The small molecule below binds the protein below.
Small molecule (SMILES): N#Cc1cnc(NC(=O)Nc2ccc3cc(C(=O)O)ccc3c2)cn1

Sequence of chain 1.A:
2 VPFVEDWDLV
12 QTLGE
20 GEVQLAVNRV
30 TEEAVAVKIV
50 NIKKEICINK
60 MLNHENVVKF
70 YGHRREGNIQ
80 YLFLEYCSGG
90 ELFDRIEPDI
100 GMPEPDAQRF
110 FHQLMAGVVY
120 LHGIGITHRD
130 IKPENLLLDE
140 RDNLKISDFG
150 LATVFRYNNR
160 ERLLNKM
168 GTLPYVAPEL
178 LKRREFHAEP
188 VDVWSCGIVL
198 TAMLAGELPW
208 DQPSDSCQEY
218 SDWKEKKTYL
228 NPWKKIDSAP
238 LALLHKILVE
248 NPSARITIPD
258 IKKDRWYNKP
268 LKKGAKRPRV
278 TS

Binding-site contacts:
Ligand atom C9 contacts residue LEU136 of chain 1.A at 3.3 Å (hydrophobic).
Ligand atom C4 contacts residue GLY89 of chain 1.A at 3.6 Å.
Ligand atom N3 contacts residue LEU83 of chain 1.A at 3.7 Å.
Ligand atom N1 contacts residue LEU14 of chain 1.A at 3.8 Å.
Ligand atom C17 contacts residue GLY89 of chain 1.A at 3.8 Å.
Ligand atom N2 contacts residue GLU84 of chain 1.A at 2.8 Å (salt-bridge).
Ligand atom C8 contacts residue LEU136 of chain 1.A at 3.6 Å (hydrophobic).
Ligand atom O3 contacts residue GLU84 of chain 1.A at 3.6 Å (salt-bridge).
Ligand atom C5 contacts residue GLY89 of chain 1.A at 3.7 Å.
Ligand atom N5 contacts residue ASP147 of chain 1.A at 3.4 Å.
Ligand atom C8 contacts residue GLU84 of chain 1.A at 3.6 Å.
Ligand atom C15 contacts residue LEU14 of chain 1.A at 3.2 Å (hydrophobic).
Ligand atom C3 contacts residue SER87 of chain 1.A at 3.7 Å.
Ligand atom C13 contacts residue SER146 of chain 1.A at 3.5 Å.
Ligand atom N4 contacts residue VAL22 of chain 1.A at 3.8 Å.
Ligand atom C8 contacts residue ALA35 of chain 1.A at 3.7 Å (hydrophobic).
Ligand atom N2 contacts residue ALA35 of chain 1.A at 3.4 Å.
Ligand atom C8 contacts residue CYS86 of chain 1.A at 3.8 Å (hydrophobic).
Ligand atom C10 contacts residue VAL67 of chain 1.A at 3.5 Å (hydrophobic).
Ligand atom N3 contacts residue VAL67 of chain 1.A at 3.7 Å.
Ligand atom N1 contacts residue LEU136 of chain 1.A at 3.7 Å.
Ligand atom C9 contacts residue GLU84 of chain 1.A at 3.6 Å.
Ligand atom N5 contacts residue LYS37 of chain 1.A at 3.1 Å (salt-bridge).
Ligand atom C16 contacts residue GLY89 of chain 1.A at 3.8 Å.
Ligand atom N2 contacts residue LEU136 of chain 1.A at 3.4 Å.
Ligand atom C9 contacts residue ALA35 of chain 1.A at 3.8 Å (hydrophobic).
Ligand atom C5 contacts residue CYS86 of chain 1.A at 3.5 Å (hydrophobic).
Ligand atom C14 contacts residue LEU14 of chain 1.A at 3.7 Å (hydrophobic).
Ligand atom C2 contacts residue GLY89 of chain 1.A at 3.7 Å.
Ligand atom C3 contacts residue GLY89 of chain 1.A at 3.6 Å.
Ligand atom C6 contacts residue CYS86 of chain 1.A at 3.3 Å (hydrophobic).
Ligand atom N4 contacts residue LEU136 of chain 1.A at 3.5 Å.
Ligand atom C10 contacts residue GLU84 of chain 1.A at 3.5 Å.
Ligand atom O3 contacts residue CYS86 of chain 1.A at 2.8 Å (h-bond).
Ligand atom C12 contacts residue SER146 of chain 1.A at 3.6 Å.
Ligand atom C10 contacts residue SER146 of chain 1.A at 3.8 Å.
Ligand atom O3 contacts residue TYR85 of chain 1.A at 3.2 Å.
Ligand atom N3 contacts residue SER146 of chain 1.A at 3.3 Å (h-bond).
Ligand atom C11 contacts residue SER146 of chain 1.A at 3.1 Å.
Ligand atom C4 contacts residue CYS86 of chain 1.A at 3.3 Å (hydrophobic).